Binding-site contacts:
Ligand atom N contacts residue TYR94 of chain 1.A at 3.1 Å.
Ligand atom C1 contacts residue TYR183 of chain 1.A at 3.5 Å (hydrophobic).
Ligand atom C2 contacts residue THR180 of chain 1.A at 4.5 Å.
Ligand atom C contacts residue SER141 of chain 1.A at 3.8 Å.
Ligand atom N contacts residue TYR183 of chain 1.A at 3.5 Å (h-bond).
Ligand atom O contacts residue PRO232 of chain 1.A at 3.6 Å.
Ligand atom C3 contacts residue SO41 of chain 1.P at 4.5 Å.
Ligand atom C1 contacts residue SO41 of chain 1.P at 4.3 Å.
Ligand atom O contacts residue SER141 of chain 1.A at 3.9 Å.
Ligand atom C2 contacts residue LYS142 of chain 1.A at 4.4 Å.
Ligand atom C3 contacts residue TYR183 of chain 1.A at 4.2 Å (hydrophobic).
Ligand atom C4 contacts residue SER141 of chain 1.A at 3.9 Å.
Ligand atom O contacts residue TYR183 of chain 1.A at 3.3 Å (h-bond).
Ligand atom N contacts residue GLU215 of chain 1.A at 4.2 Å.
Ligand atom C contacts residue TYR229 of chain 1.A at 3.7 Å (hydrophobic).
Ligand atom C3 contacts residue LYS140 of chain 1.A at 4.1 Å.
Ligand atom C4 contacts residue TYR94 of chain 1.A at 3.7 Å (hydrophobic).
Ligand atom C2 contacts residue ARG182 of chain 1.A at 4.4 Å.
Ligand atom O contacts residue GLU215 of chain 1.A at 3.3 Å (salt-bridge).
Ligand atom C1 contacts residue PRO231 of chain 1.A at 4.0 Å (hydrophobic).
Ligand atom N contacts residue LYS142 of chain 1.A at 3.9 Å.
Ligand atom C contacts residue TYR94 of chain 1.A at 3.8 Å (hydrophobic).
Ligand atom C2 contacts residue SO41 of chain 1.P at 3.8 Å.
Ligand atom C contacts residue PRO231 of chain 1.A at 3.9 Å (hydrophobic).
Ligand atom O contacts residue TYR94 of chain 1.A at 3.9 Å.
Ligand atom C contacts residue TYR183 of chain 1.A at 3.2 Å (hydrophobic).
Ligand atom O contacts residue TYR229 of chain 1.A at 2.5 Å (h-bond).
Ligand atom C contacts residue PRO232 of chain 1.A at 4.5 Å (hydrophobic).
Ligand atom C1 contacts residue ARG182 of chain 1.A at 3.7 Å.
Ligand atom N contacts residue TYR229 of chain 1.A at 3.9 Å.
Ligand atom C3 contacts residue LYS142 of chain 1.A at 3.3 Å.
Ligand atom C4 contacts residue LYS142 of chain 1.A at 3.0 Å.
Ligand atom O contacts residue PRO231 of chain 1.A at 3.0 Å.
Ligand atom C contacts residue GLU215 of chain 1.A at 4.2 Å.
Ligand atom C2 contacts residue TYR183 of chain 1.A at 3.7 Å (hydrophobic).
Ligand atom C4 contacts residue TYR183 of chain 1.A at 4.2 Å (hydrophobic).
Ligand atom N contacts residue SER141 of chain 1.A at 3.1 Å (h-bond).

Sequence of chain 1.A:
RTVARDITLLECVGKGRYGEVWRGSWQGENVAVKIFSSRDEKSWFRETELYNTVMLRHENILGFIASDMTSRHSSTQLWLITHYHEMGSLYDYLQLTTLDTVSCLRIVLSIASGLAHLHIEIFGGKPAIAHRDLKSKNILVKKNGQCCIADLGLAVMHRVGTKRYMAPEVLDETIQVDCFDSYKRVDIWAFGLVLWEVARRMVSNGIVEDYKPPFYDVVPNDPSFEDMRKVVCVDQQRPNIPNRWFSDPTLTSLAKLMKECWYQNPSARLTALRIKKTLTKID

This small molecule binds to this protein.
Small molecule (SMILES): Oc1ccccn1